This protein binds this small molecule.
Small molecule (SMILES): CC(=O)N[C@H]1[C@H](O[C@H]2[C@H](O)[C@@H](NC(C)=O)CO[C@@H]2CO)O[C@H](CO)[C@@H](O)[C@@H]1O

Sequence of chain 1.C:
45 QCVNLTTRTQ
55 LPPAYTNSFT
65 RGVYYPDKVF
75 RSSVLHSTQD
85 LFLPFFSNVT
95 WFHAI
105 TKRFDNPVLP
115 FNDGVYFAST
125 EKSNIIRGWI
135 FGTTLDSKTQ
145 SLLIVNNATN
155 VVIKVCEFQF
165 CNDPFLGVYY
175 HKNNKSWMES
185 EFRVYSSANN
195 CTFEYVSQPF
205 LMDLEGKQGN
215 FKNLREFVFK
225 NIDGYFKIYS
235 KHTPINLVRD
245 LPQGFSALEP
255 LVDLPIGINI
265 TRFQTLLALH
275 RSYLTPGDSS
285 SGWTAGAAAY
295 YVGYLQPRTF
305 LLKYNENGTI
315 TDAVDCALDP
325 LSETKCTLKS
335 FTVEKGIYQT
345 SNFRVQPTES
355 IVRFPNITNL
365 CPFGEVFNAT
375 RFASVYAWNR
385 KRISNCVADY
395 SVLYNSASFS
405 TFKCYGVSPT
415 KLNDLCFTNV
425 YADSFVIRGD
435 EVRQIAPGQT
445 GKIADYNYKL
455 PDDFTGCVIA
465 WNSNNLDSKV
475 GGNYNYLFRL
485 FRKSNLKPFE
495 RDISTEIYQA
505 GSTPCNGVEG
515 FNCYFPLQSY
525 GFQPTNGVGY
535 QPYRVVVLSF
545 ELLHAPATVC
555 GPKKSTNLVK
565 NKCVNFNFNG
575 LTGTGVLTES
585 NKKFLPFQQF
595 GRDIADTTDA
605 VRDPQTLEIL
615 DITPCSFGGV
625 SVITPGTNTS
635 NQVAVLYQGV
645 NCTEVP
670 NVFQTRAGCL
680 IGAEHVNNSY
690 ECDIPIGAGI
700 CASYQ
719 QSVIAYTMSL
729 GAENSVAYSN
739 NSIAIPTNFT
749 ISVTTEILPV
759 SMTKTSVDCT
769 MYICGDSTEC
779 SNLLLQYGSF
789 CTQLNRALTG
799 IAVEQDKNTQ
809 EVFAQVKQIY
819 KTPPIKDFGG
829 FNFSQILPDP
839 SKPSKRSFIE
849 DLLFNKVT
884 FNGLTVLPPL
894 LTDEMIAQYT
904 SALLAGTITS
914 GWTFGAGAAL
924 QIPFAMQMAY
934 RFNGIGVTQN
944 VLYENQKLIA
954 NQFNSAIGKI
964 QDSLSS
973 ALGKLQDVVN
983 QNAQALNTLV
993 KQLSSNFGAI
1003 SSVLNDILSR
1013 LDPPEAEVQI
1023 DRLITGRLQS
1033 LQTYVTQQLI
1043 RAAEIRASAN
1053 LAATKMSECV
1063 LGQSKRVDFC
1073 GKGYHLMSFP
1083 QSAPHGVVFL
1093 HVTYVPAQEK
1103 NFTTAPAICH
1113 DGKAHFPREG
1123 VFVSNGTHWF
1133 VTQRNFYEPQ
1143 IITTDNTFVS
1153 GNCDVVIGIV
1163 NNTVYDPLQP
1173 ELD

Binding-site contacts:
Ligand atom O7 contacts residue GLN1100 of chain 1.C at 3.8 Å.
Ligand atom O5 contacts residue ASN746 of chain 1.C at 2.4 Å (h-bond).
Ligand atom C5 contacts residue LEU951 of chain 1.C at 3.8 Å (hydrophobic).
Ligand atom O4 contacts residue LEU951 of chain 1.C at 4.0 Å.
Ligand atom O7 contacts residue LEU951 of chain 1.C at 3.5 Å.
Ligand atom O5 contacts residue GLN1100 of chain 1.C at 4.4 Å.
Ligand atom C4 contacts residue LEU951 of chain 1.C at 4.5 Å (hydrophobic).
Ligand atom C4 contacts residue ASN746 of chain 1.C at 4.2 Å.
Ligand atom N2 contacts residue LEU951 of chain 1.C at 4.5 Å.
Ligand atom C6 contacts residue LEU951 of chain 1.C at 4.1 Å (hydrophobic).
Ligand atom C3 contacts residue ASN746 of chain 1.C at 3.8 Å.
Ligand atom C1 contacts residue GLN1100 of chain 1.C at 4.4 Å.
Ligand atom C7 contacts residue GLN1100 of chain 1.C at 4.3 Å.
Ligand atom C7 contacts residue LEU951 of chain 1.C at 3.7 Å (hydrophobic).
Ligand atom O7 contacts residue ASN746 of chain 1.C at 4.1 Å.
Ligand atom C5 contacts residue GLN955 of chain 1.C at 4.4 Å.
Ligand atom N2 contacts residue ASN746 of chain 1.C at 2.9 Å (h-bond).
Ligand atom C2 contacts residue ASN746 of chain 1.C at 2.4 Å.
Ligand atom C1 contacts residue ASN746 of chain 1.C at 1.4 Å.
Ligand atom C7 contacts residue ASN746 of chain 1.C at 3.7 Å.
Ligand atom C6 contacts residue GLN955 of chain 1.C at 3.9 Å.
Ligand atom C8 contacts residue GLN955 of chain 1.C at 4.5 Å.
Ligand atom C5 contacts residue ASN746 of chain 1.C at 3.6 Å.
Ligand atom C8 contacts residue LEU951 of chain 1.C at 3.7 Å (hydrophobic).